This small molecule binds to this protein.
Small molecule (SMILES): CC(=O)N[C@@H]1[C@@H](O)[C@H](O)[C@@H](CO)O[C@H]1O

Binding-site contacts:
Ligand atom O4 contacts residue GLY310 of chain 1.A at 4.4 Å.
Ligand atom C5 contacts residue ASN306 of chain 1.A at 3.7 Å.
Ligand atom O4 contacts residue ASP309 of chain 1.A at 4.2 Å.
Ligand atom C3 contacts residue SER308 of chain 1.A at 4.3 Å.
Ligand atom C4 contacts residue ASN306 of chain 1.A at 4.2 Å.
Ligand atom C8 contacts residue SER308 of chain 1.A at 4.3 Å.
Ligand atom N2 contacts residue ASN306 of chain 1.A at 3.0 Å (h-bond).
Ligand atom C1 contacts residue SER308 of chain 1.A at 3.6 Å.
Ligand atom C3 contacts residue GLY310 of chain 1.A at 4.4 Å.
Ligand atom C7 contacts residue ASN306 of chain 1.A at 3.2 Å.
Ligand atom N2 contacts residue SER308 of chain 1.A at 3.8 Å.
Ligand atom O7 contacts residue ASN306 of chain 1.A at 2.9 Å (h-bond).
Ligand atom C2 contacts residue SER308 of chain 1.A at 4.4 Å.
Ligand atom C8 contacts residue ASN306 of chain 1.A at 4.1 Å.
Ligand atom O5 contacts residue SER308 of chain 1.A at 4.1 Å.
Ligand atom C3 contacts residue ASN306 of chain 1.A at 3.8 Å.
Ligand atom C7 contacts residue SER308 of chain 1.A at 4.4 Å.
Ligand atom O5 contacts residue ASN306 of chain 1.A at 2.3 Å (h-bond).
Ligand atom C5 contacts residue SER308 of chain 1.A at 4.0 Å.
Ligand atom C2 contacts residue ASN306 of chain 1.A at 2.5 Å.
Ligand atom C1 contacts residue ASN306 of chain 1.A at 1.4 Å.

Sequence of chain 1.A:
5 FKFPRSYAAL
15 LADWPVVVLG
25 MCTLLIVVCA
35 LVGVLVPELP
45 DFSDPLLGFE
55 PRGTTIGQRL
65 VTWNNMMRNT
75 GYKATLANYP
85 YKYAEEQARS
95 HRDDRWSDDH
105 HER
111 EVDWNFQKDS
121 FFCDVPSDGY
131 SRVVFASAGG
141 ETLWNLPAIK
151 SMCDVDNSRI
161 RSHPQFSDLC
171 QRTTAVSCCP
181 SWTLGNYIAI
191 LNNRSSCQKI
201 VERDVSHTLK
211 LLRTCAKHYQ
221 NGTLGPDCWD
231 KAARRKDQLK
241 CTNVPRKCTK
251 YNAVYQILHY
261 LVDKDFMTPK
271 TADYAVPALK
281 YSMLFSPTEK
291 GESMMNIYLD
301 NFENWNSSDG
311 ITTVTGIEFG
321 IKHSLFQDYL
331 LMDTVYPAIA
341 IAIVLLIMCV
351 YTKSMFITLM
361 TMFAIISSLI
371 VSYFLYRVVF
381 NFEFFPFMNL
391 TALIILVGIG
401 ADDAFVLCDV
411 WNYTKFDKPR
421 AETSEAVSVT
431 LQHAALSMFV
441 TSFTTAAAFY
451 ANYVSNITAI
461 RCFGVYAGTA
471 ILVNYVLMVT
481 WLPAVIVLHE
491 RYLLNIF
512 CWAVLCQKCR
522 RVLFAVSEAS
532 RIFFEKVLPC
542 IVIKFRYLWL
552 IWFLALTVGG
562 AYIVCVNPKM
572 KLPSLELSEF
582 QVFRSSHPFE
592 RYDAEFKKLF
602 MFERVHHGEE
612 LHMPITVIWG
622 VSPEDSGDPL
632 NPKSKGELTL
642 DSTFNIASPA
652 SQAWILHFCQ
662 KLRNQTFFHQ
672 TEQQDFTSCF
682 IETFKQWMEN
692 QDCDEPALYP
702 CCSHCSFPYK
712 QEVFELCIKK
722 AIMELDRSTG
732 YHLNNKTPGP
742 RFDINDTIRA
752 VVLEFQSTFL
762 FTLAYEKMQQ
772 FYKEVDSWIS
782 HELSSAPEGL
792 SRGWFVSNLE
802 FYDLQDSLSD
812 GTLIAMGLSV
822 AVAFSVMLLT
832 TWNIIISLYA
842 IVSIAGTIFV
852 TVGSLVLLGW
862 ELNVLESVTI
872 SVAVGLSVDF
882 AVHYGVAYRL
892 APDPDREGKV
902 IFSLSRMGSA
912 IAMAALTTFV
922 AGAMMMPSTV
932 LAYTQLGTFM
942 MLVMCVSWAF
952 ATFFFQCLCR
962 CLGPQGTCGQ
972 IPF